Sequence of chain 1.NA:
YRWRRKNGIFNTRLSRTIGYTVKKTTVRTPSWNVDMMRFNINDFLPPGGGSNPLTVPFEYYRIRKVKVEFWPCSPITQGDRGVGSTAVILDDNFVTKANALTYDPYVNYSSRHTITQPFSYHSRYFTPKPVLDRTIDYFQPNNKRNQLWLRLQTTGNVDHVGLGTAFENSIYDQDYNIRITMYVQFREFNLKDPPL

Binding-site contacts:
Ligand atom C5 contacts residue LYS67 of chain 1.JA at 4.0 Å.
Ligand atom C2' contacts residue TYR183 of chain 1.JA at 3.9 Å (hydrophobic).
Ligand atom C3' contacts residue ARG13 of chain 1.JA at 4.1 Å.
Ligand atom OP2 contacts residue TYR183 of chain 1.JA at 3.2 Å.
Ligand atom OP2 contacts residue ARG13 of chain 1.JA at 2.2 Å (salt-bridge).
Ligand atom O3' contacts residue THR114 of chain 1.NA at 3.7 Å.
Ligand atom C5' contacts residue TRP71 of chain 1.JA at 3.7 Å (hydrophobic).
Ligand atom C2' contacts residue LYS67 of chain 1.JA at 3.7 Å.
Ligand atom OP1 contacts residue THR114 of chain 1.NA at 3.5 Å (h-bond).
Ligand atom OP1 contacts residue TRP71 of chain 1.JA at 3.4 Å.
Ligand atom O6 contacts residue LYS67 of chain 1.JA at 4.1 Å.
Ligand atom O5' contacts residue TYR183 of chain 1.JA at 4.0 Å.
Ligand atom P contacts residue THR114 of chain 1.NA at 3.3 Å.
Ligand atom C5 contacts residue TYR125 of chain 1.JA at 4.0 Å (hydrophobic).
Ligand atom C4' contacts residue ASN11 of chain 1.JA at 4.2 Å.
Ligand atom P contacts residue ARG13 of chain 1.JA at 3.4 Å.
Ligand atom P contacts residue ARG112 of chain 1.NA at 4.0 Å.
Ligand atom OP2 contacts residue THR114 of chain 1.NA at 2.4 Å (h-bond).
Ligand atom O6 contacts residue SER123 of chain 1.JA at 3.9 Å.
Ligand atom C8 contacts residue TYR183 of chain 1.JA at 3.7 Å (hydrophobic).
Ligand atom N3 contacts residue TYR125 of chain 1.JA at 3.8 Å.
Ligand atom C6 contacts residue LYS67 of chain 1.JA at 3.8 Å.
Ligand atom C3' contacts residue TYR183 of chain 1.JA at 3.7 Å (hydrophobic).
Ligand atom C2' contacts residue TYR125 of chain 1.JA at 3.8 Å (hydrophobic).
Ligand atom OP2 contacts residue TYR121 of chain 1.JA at 3.1 Å.
Ligand atom C2 contacts residue TYR125 of chain 1.JA at 3.7 Å (hydrophobic).
Ligand atom N1 contacts residue TYR125 of chain 1.JA at 4.0 Å.
Ligand atom P contacts residue TYR121 of chain 1.JA at 4.2 Å.
Ligand atom C8 contacts residue LYS67 of chain 1.JA at 3.3 Å.
Ligand atom C4 contacts residue TYR125 of chain 1.JA at 4.0 Å (hydrophobic).
Ligand atom OP1 contacts residue LYS6 of chain 1.EA at 3.9 Å.
Ligand atom O6 contacts residue TYR125 of chain 1.JA at 4.2 Å.
Ligand atom OP2 contacts residue ARG112 of chain 1.NA at 2.6 Å (salt-bridge).
Ligand atom C6 contacts residue TYR125 of chain 1.JA at 4.0 Å (hydrophobic).
Ligand atom N7 contacts residue LYS67 of chain 1.JA at 3.0 Å (salt-bridge).
Ligand atom O3' contacts residue ARG13 of chain 1.JA at 4.0 Å.
Ligand atom N9 contacts residue TYR125 of chain 1.JA at 4.0 Å.
Ligand atom OP1 contacts residue ARG13 of chain 1.JA at 3.9 Å.
Ligand atom N2 contacts residue TYR125 of chain 1.JA at 3.8 Å.
Ligand atom O3' contacts residue ASN11 of chain 1.JA at 3.5 Å (h-bond).

Sequence of chain 1.EA:
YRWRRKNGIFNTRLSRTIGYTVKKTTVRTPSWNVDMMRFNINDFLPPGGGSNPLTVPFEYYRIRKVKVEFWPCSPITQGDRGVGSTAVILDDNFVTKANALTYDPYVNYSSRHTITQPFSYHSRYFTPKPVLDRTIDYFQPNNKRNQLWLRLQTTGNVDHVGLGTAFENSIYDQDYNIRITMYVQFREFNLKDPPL

Sequence of chain 1.JA:
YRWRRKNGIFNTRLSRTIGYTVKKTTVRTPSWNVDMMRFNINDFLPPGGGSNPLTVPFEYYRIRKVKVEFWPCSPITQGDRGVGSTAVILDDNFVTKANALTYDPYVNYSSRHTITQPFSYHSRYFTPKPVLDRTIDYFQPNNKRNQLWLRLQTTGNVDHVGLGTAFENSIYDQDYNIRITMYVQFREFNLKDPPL

The small molecule below binds the protein below.
Small molecule (SMILES): Nc1ccn([C@H]2C[C@H](O[P](=O)(O)OC[C@H]3O[C@@H](n4ccc(N)nc4=O)C[C@@H]3O[P](=O)(O)OC[C@H]3O[C@@H](n4cnc5c(=O)[nH]c(N)nc54)C[C@@H]3O[P](=O)(O)OC[C@H]3O[C@@H](n4cnc5c(=O)[nH]c(N)nc54)C[C@@H]3O)[C@@H](COP(=O)=O)O2)c(=O)n1